Binding-site contacts:
Ligand atom C3 contacts residue ASN118 of chain 1.A at 3.8 Å.
Ligand atom C7 contacts residue TRP168 of chain 1.A at 3.7 Å (hydrophobic).
Ligand atom O7 contacts residue ASN118 of chain 1.A at 3.0 Å (h-bond).
Ligand atom C8 contacts residue ASP166 of chain 1.A at 3.3 Å.
Ligand atom N2 contacts residue TRP168 of chain 1.A at 4.0 Å.
Ligand atom C6 contacts residue ASN118 of chain 1.A at 4.5 Å.
Ligand atom O7 contacts residue ASP166 of chain 1.A at 3.7 Å.
Ligand atom N2 contacts residue ASN118 of chain 1.A at 3.0 Å (h-bond).
Ligand atom C7 contacts residue ASN118 of chain 1.A at 3.1 Å.
Ligand atom C2 contacts residue ASN118 of chain 1.A at 2.8 Å.
Ligand atom O5 contacts residue ASN118 of chain 1.A at 2.3 Å (h-bond).
Ligand atom C7 contacts residue ASP166 of chain 1.A at 3.8 Å.
Ligand atom O7 contacts residue TRP168 of chain 1.A at 3.5 Å (h-bond).
Ligand atom C5 contacts residue ASN118 of chain 1.A at 3.3 Å.
Ligand atom C4 contacts residue ASN118 of chain 1.A at 4.2 Å.
Ligand atom C1 contacts residue ASN118 of chain 1.A at 1.4 Å.
Ligand atom C8 contacts residue TRP168 of chain 1.A at 3.8 Å (hydrophobic).
Ligand atom C2 contacts residue ASP166 of chain 1.A at 4.5 Å.
Ligand atom C8 contacts residue ASN118 of chain 1.A at 4.1 Å.
Ligand atom O3 contacts residue TRP168 of chain 1.A at 3.6 Å.
Ligand atom O7 contacts residue HIS167 of chain 1.A at 3.8 Å.

This small molecule binds to this protein.
Small molecule (SMILES): CC(=O)N[C@@H]1[C@@H](O)[C@H](O)[C@@H](CO)O[C@H]1O

Sequence of chain 1.A:
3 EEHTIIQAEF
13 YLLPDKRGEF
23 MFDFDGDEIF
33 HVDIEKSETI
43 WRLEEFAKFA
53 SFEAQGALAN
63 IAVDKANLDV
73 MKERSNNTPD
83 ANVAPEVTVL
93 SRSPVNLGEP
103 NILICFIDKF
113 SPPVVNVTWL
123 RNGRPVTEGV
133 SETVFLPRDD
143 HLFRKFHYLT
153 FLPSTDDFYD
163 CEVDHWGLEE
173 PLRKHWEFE